Sequence of chain 1.A:
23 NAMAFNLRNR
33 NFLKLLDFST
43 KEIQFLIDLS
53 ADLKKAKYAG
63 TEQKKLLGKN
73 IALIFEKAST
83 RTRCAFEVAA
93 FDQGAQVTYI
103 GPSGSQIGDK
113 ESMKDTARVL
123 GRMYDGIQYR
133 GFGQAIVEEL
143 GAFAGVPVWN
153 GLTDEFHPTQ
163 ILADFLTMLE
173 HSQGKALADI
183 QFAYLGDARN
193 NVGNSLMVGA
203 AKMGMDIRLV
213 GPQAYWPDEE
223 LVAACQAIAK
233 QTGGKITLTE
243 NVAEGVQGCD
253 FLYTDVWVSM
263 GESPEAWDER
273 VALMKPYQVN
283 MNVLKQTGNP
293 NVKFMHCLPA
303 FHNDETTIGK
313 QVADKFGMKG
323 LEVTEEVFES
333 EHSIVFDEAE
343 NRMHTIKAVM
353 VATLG

This protein binds this small molecule.
Small molecule (SMILES): CCC[C@H](N)C(=O)O

Binding-site contacts:
Ligand atom CB contacts residue ASP257 of chain 1.A at 3.7 Å.
Ligand atom CB contacts residue VAL194 of chain 1.A at 4.1 Å (hydrophobic).
Ligand atom N contacts residue ASN193 of chain 1.A at 2.8 Å (h-bond).
Ligand atom CA contacts residue ASN193 of chain 1.A at 3.7 Å.
Ligand atom N contacts residue VAL194 of chain 1.A at 4.5 Å.
Ligand atom CD contacts residue LEU154 of chain 1.A at 3.8 Å (hydrophobic).
Ligand atom C contacts residue MET262 of chain 1.A at 3.8 Å (hydrophobic).
Ligand atom N contacts residue SER261 of chain 1.A at 2.9 Å (h-bond).
Ligand atom CB contacts residue LEU154 of chain 1.A at 3.9 Å (hydrophobic).
Ligand atom OXT contacts residue MET262 of chain 1.A at 2.9 Å (h-bond).
Ligand atom CB contacts residue CYS299 of chain 1.A at 4.2 Å (hydrophobic).
Ligand atom CG contacts residue CP1 of chain 1.E at 4.4 Å.
Ligand atom N contacts residue ASP257 of chain 1.A at 2.7 Å (salt-bridge).
Ligand atom CD contacts residue ARG132 of chain 1.A at 4.3 Å.
Ligand atom OXT contacts residue SER261 of chain 1.A at 3.5 Å.
Ligand atom CG contacts residue LEU300 of chain 1.A at 4.3 Å (hydrophobic).
Ligand atom CA contacts residue SER261 of chain 1.A at 3.6 Å.
Ligand atom CB contacts residue ASN193 of chain 1.A at 3.7 Å.
Ligand atom O contacts residue LEU154 of chain 1.A at 3.9 Å.
Ligand atom O contacts residue SER261 of chain 1.A at 3.5 Å.
Ligand atom CD contacts residue CP1 of chain 1.E at 3.2 Å.
Ligand atom O contacts residue MET262 of chain 1.A at 3.9 Å.
Ligand atom OXT contacts residue VAL258 of chain 1.A at 4.5 Å.
Ligand atom N contacts residue ASN192 of chain 1.A at 3.5 Å (h-bond).
Ligand atom C contacts residue ASN193 of chain 1.A at 4.0 Å.
Ligand atom CD contacts residue PRO301 of chain 1.A at 4.5 Å (hydrophobic).
Ligand atom CD contacts residue LEU300 of chain 1.A at 3.5 Å (hydrophobic).
Ligand atom CA contacts residue VAL258 of chain 1.A at 4.3 Å (hydrophobic).
Ligand atom C contacts residue SER261 of chain 1.A at 3.4 Å.
Ligand atom CG contacts residue MET262 of chain 1.A at 4.0 Å (hydrophobic).
Ligand atom CG contacts residue LEU154 of chain 1.A at 3.8 Å (hydrophobic).
Ligand atom O contacts residue ASN193 of chain 1.A at 2.9 Å (h-bond).
Ligand atom C contacts residue LEU154 of chain 1.A at 4.4 Å (hydrophobic).
Ligand atom CA contacts residue ASP257 of chain 1.A at 3.4 Å.
Ligand atom CD contacts residue CYS299 of chain 1.A at 4.4 Å (hydrophobic).
Ligand atom CD contacts residue HIS159 of chain 1.A at 3.9 Å.